The protein below binds the small molecule below.
Small molecule (SMILES): N[C@@H](CCC(=O)O)C(=O)O

Binding-site contacts:
Ligand atom N contacts residue GLU193 of chain 1.A at 2.8 Å (salt-bridge).
Ligand atom CB contacts residue GLU193 of chain 1.A at 4.0 Å.
Ligand atom OE1 contacts residue SER142 of chain 1.A at 3.3 Å (h-bond).
Ligand atom CA contacts residue THR91 of chain 1.A at 3.4 Å.
Ligand atom OE1 contacts residue THR143 of chain 1.A at 3.1 Å (h-bond).
Ligand atom OXT contacts residue PRO89 of chain 1.A at 3.6 Å.
Ligand atom CA contacts residue GLU193 of chain 1.A at 3.4 Å.
Ligand atom N contacts residue SER142 of chain 1.A at 4.1 Å.
Ligand atom CG contacts residue MET196 of chain 1.A at 4.1 Å (hydrophobic).
Ligand atom CB contacts residue LEU138 of chain 1.A at 4.1 Å (hydrophobic).
Ligand atom CD contacts residue LEU138 of chain 1.A at 4.0 Å (hydrophobic).
Ligand atom O contacts residue ARG96 of chain 1.A at 2.8 Å (salt-bridge).
Ligand atom CG contacts residue GLU193 of chain 1.A at 3.5 Å.
Ligand atom C contacts residue ARG96 of chain 1.A at 3.4 Å.
Ligand atom O contacts residue SER142 of chain 1.A at 2.8 Å (h-bond).
Ligand atom N contacts residue TYR61 of chain 1.A at 4.1 Å.
Ligand atom CB contacts residue TYR61 of chain 1.A at 3.5 Å (hydrophobic).
Ligand atom OXT contacts residue ARG96 of chain 1.A at 2.8 Å (salt-bridge).
Ligand atom CD contacts residue THR143 of chain 1.A at 3.3 Å.
Ligand atom OXT contacts residue LEU90 of chain 1.A at 3.5 Å.
Ligand atom C contacts residue TYR61 of chain 1.A at 3.7 Å (hydrophobic).
Ligand atom CG contacts residue LEU138 of chain 1.A at 3.8 Å (hydrophobic).
Ligand atom N contacts residue PRO89 of chain 1.A at 2.8 Å (h-bond).
Ligand atom CA contacts residue TYR61 of chain 1.A at 4.0 Å (hydrophobic).
Ligand atom CD contacts residue GLU193 of chain 1.A at 3.9 Å.
Ligand atom C contacts residue SER142 of chain 1.A at 3.4 Å.
Ligand atom N contacts residue TYR220 of chain 1.A at 3.6 Å.
Ligand atom C contacts residue THR91 of chain 1.A at 3.6 Å.
Ligand atom CA contacts residue PRO89 of chain 1.A at 4.0 Å (hydrophobic).
Ligand atom O contacts residue TYR61 of chain 1.A at 3.4 Å.
Ligand atom OXT contacts residue TYR61 of chain 1.A at 3.5 Å.
Ligand atom OE1 contacts residue GLY141 of chain 1.A at 3.7 Å.
Ligand atom OXT contacts residue SER142 of chain 1.A at 4.1 Å.
Ligand atom OE2 contacts residue THR143 of chain 1.A at 2.6 Å (h-bond).
Ligand atom O contacts residue GLY141 of chain 1.A at 3.1 Å.
Ligand atom OXT contacts residue THR91 of chain 1.A at 2.8 Å (h-bond).
Ligand atom OE2 contacts residue GLU193 of chain 1.A at 3.7 Å.
Ligand atom N contacts residue THR91 of chain 1.A at 2.9 Å (h-bond).
Ligand atom CG contacts residue TYR61 of chain 1.A at 4.2 Å (hydrophobic).
Ligand atom CA contacts residue SER142 of chain 1.A at 3.4 Å.

Sequence of chain 1.A:
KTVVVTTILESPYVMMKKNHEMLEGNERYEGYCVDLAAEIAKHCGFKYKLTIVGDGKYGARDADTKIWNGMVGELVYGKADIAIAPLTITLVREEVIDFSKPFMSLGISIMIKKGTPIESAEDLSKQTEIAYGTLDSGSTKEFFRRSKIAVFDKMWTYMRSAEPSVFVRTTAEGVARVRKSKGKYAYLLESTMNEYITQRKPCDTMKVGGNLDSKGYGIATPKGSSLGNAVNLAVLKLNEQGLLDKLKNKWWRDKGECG